Sequence of chain 1.I:
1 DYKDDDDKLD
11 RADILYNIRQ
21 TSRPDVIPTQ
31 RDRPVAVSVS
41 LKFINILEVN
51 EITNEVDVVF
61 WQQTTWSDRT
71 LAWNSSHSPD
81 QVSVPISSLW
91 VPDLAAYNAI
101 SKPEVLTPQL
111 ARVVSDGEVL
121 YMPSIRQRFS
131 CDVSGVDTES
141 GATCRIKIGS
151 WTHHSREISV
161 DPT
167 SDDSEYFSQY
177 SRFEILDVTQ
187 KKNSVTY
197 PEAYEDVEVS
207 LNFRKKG

Binding-site contacts:
Ligand atom C03 contacts residue LYS147 of chain 1.I at 3.3 Å.
Ligand atom C12 contacts residue TYR200 of chain 1.I at 3.7 Å (hydrophobic).
Ligand atom C14 contacts residue TRP151 of chain 1.I at 4.0 Å (hydrophobic).
Ligand atom C07 contacts residue TYR97 of chain 1.I at 3.7 Å (hydrophobic).
Ligand atom C17 contacts residue MET122 of chain 1.J at 4.0 Å (hydrophobic).
Ligand atom C19 contacts residue TYR200 of chain 1.I at 3.8 Å (hydrophobic).
Ligand atom C14 contacts residue TYR97 of chain 1.I at 3.5 Å (hydrophobic).
Ligand atom C11 contacts residue TYR200 of chain 1.I at 3.9 Å (hydrophobic).
Ligand atom N16 contacts residue TYR200 of chain 1.I at 3.6 Å.
Ligand atom C01 contacts residue LYS147 of chain 1.I at 4.0 Å.
Ligand atom C23 contacts residue MET122 of chain 1.J at 3.8 Å (hydrophobic).
Ligand atom C24 contacts residue MET122 of chain 1.J at 3.8 Å (hydrophobic).
Ligand atom C17 contacts residue TRP151 of chain 1.I at 3.5 Å (hydrophobic).
Ligand atom N15 contacts residue TYR97 of chain 1.I at 2.4 Å (h-bond).
Ligand atom C10 contacts residue TYR200 of chain 1.I at 3.9 Å (hydrophobic).
Ligand atom C06 contacts residue VAL191 of chain 1.I at 3.9 Å (hydrophobic).
Ligand atom O21 contacts residue ARG112 of chain 1.J at 4.0 Å.
Ligand atom N13 contacts residue TRP151 of chain 1.I at 3.0 Å (h-bond).
Ligand atom C07 contacts residue VAL191 of chain 1.I at 3.5 Å (hydrophobic).
Ligand atom C22 contacts residue THR152 of chain 1.I at 4.0 Å.
Ligand atom C02 contacts residue LYS147 of chain 1.I at 3.3 Å.
Ligand atom C14 contacts residue TYR200 of chain 1.I at 3.4 Å (hydrophobic).
Ligand atom C22 contacts residue ALA111 of chain 1.J at 4.0 Å (hydrophobic).
Ligand atom C18 contacts residue TYR200 of chain 1.I at 3.0 Å (hydrophobic).
Ligand atom N16 contacts residue TYR97 of chain 1.I at 3.3 Å.
Ligand atom C22 contacts residue LEU120 of chain 1.J at 3.2 Å (hydrophobic).
Ligand atom C24 contacts residue TRP151 of chain 1.I at 3.0 Å (hydrophobic).
Ligand atom C04 contacts residue LYS147 of chain 1.I at 4.0 Å.
Ligand atom C17 contacts residue TYR200 of chain 1.I at 3.7 Å (hydrophobic).
Ligand atom N09 contacts residue TYR193 of chain 1.I at 4.0 Å.
Ligand atom C04 contacts residue VAL191 of chain 1.I at 4.0 Å (hydrophobic).
Ligand atom C22 contacts residue ARG112 of chain 1.J at 3.5 Å.
Ligand atom C08 contacts residue TRP61 of chain 1.J at 3.4 Å (hydrophobic).
Ligand atom N15 contacts residue SER150 of chain 1.I at 3.0 Å (h-bond).
Ligand atom C12 contacts residue TRP151 of chain 1.I at 3.8 Å (hydrophobic).
Ligand atom N15 contacts residue TYR200 of chain 1.I at 3.4 Å.
Ligand atom C23 contacts residue TRP151 of chain 1.I at 3.8 Å (hydrophobic).
Ligand atom C22 contacts residue LEU110 of chain 1.J at 4.0 Å (hydrophobic).
Ligand atom O21 contacts residue LEU120 of chain 1.J at 3.7 Å.
Ligand atom N13 contacts residue TYR200 of chain 1.I at 3.6 Å.

A small-molecule ligand and the protein it binds are described below.
Small molecule (SMILES): CCCCCCCCNc1cc(-c2ccc(OC)cc2)nc(N)n1

Sequence of chain 1.J:
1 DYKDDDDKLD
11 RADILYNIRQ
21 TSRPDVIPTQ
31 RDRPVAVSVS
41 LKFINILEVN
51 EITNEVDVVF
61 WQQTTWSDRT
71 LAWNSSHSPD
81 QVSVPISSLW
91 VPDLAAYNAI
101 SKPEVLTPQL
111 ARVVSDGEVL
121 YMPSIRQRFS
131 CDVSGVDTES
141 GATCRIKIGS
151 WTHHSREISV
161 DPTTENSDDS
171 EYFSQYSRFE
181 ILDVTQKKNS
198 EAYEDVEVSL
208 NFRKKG